Sequence of chain 1.A:
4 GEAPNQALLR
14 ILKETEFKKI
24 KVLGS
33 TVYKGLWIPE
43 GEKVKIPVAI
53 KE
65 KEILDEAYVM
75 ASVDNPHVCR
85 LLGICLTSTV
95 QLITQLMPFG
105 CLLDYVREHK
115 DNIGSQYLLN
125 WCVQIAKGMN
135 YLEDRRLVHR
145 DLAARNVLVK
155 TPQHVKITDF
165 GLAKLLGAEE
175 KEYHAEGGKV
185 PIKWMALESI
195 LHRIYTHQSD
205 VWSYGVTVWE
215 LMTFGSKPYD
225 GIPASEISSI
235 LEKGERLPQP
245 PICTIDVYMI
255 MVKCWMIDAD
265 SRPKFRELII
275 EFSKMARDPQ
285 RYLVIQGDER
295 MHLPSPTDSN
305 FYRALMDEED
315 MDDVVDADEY

The protein below binds the small molecule below.
Small molecule (SMILES): CN(C)CCCC(=O)Nc1cc2c(Nc3ccc(F)c(Cl)c3)ncnc2cc1O[C@H]1CCOC1

Binding-site contacts:
Ligand atom C15 contacts residue LYS53 of chain 1.A at 3.6 Å.
Ligand atom N11 contacts residue LEU152 of chain 1.A at 3.7 Å.
Ligand atom C13 contacts residue LYS53 of chain 1.A at 3.5 Å.
Ligand atom C1 contacts residue MET101 of chain 1.A at 3.8 Å (hydrophobic).
Ligand atom C31 contacts residue CYS105 of chain 1.A at 2.8 Å (hydrophobic).
Ligand atom O23 contacts residue LYS36 of chain 1.A at 3.2 Å.
Ligand atom C30 contacts residue ASP108 of chain 1.A at 3.8 Å.
Ligand atom N3 contacts residue LEU100 of chain 1.A at 3.7 Å.
Ligand atom C14 contacts residue THR98 of chain 1.A at 3.7 Å.
Ligand atom C10 contacts residue MET101 of chain 1.A at 3.3 Å (hydrophobic).
Ligand atom C27 contacts residue CYS105 of chain 1.A at 3.5 Å (hydrophobic).
Ligand atom CL1 contacts residue THR98 of chain 1.A at 3.2 Å.
Ligand atom N3 contacts residue ALA51 of chain 1.A at 3.5 Å.
Ligand atom N2 contacts residue LEU152 of chain 1.A at 3.6 Å.
Ligand atom O23 contacts residue PRO102 of chain 1.A at 3.7 Å.
Ligand atom N2 contacts residue ALA51 of chain 1.A at 3.5 Å.
Ligand atom CL1 contacts residue LEU96 of chain 1.A at 3.7 Å.
Ligand atom C9 contacts residue GLY104 of chain 1.A at 3.6 Å.
Ligand atom F18 contacts residue MET74 of chain 1.A at 3.1 Å.
Ligand atom F18 contacts residue GLU70 of chain 1.A at 3.3 Å.
Ligand atom C21 contacts residue PRO102 of chain 1.A at 3.6 Å (hydrophobic).
Ligand atom C31 contacts residue ASP108 of chain 1.A at 3.6 Å.
Ligand atom C25 contacts residue PRO102 of chain 1.A at 3.5 Å (hydrophobic).
Ligand atom C30 contacts residue CYS105 of chain 1.A at 1.8 Å (hydrophobic).
Ligand atom C28 contacts residue CYS105 of chain 1.A at 2.9 Å (hydrophobic).
Ligand atom C21 contacts residue MET101 of chain 1.A at 3.6 Å (hydrophobic).
Ligand atom N3 contacts residue MET101 of chain 1.A at 3.3 Å (h-bond).
Ligand atom N32 contacts residue CYS105 of chain 1.A at 3.6 Å (h-bond).
Ligand atom F18 contacts residue LEU96 of chain 1.A at 3.8 Å.
Ligand atom C1 contacts residue ALA51 of chain 1.A at 3.0 Å (hydrophobic).
Ligand atom C1 contacts residue GLN99 of chain 1.A at 3.7 Å.
Ligand atom F18 contacts residue LYS53 of chain 1.A at 3.5 Å.
Ligand atom C4 contacts residue LEU152 of chain 1.A at 3.4 Å (hydrophobic).
Ligand atom C22 contacts residue PRO102 of chain 1.A at 3.8 Å (hydrophobic).
Ligand atom C12 contacts residue THR98 of chain 1.A at 3.8 Å.
Ligand atom O29 contacts residue LEU152 of chain 1.A at 3.6 Å.
Ligand atom O20 contacts residue GLY104 of chain 1.A at 3.3 Å.
Ligand atom C21 contacts residue GLY104 of chain 1.A at 3.4 Å.
Ligand atom C25 contacts residue GLY104 of chain 1.A at 3.8 Å.
Ligand atom O29 contacts residue CYS105 of chain 1.A at 3.2 Å.